Sequence of chain 1.B:
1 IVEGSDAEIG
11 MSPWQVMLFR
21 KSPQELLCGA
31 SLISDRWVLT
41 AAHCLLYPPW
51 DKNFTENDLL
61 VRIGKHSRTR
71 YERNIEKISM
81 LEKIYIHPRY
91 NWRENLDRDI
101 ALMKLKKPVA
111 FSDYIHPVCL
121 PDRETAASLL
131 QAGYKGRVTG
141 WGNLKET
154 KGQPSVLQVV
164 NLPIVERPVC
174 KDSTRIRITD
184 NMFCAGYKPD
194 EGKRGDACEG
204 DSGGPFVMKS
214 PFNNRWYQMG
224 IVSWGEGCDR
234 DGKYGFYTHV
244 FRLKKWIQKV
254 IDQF

Binding-site contacts:
Ligand atom N12 contacts residue GLY228 of chain 1.B at 2.7 Å (h-bond).
Ligand atom O14 contacts residue GLY228 of chain 1.B at 3.3 Å (h-bond).
Ligand atom C24 contacts residue GLU94 of chain 1.B at 3.5 Å.
Ligand atom C7C contacts residue TYR47 of chain 1.B at 3.7 Å (hydrophobic).
Ligand atom N5 contacts residue SER205 of chain 1.B at 3.4 Å (h-bond).
Ligand atom C4 contacts residue SER205 of chain 1.B at 3.4 Å.
Ligand atom C7B contacts residue TYR47 of chain 1.B at 3.3 Å (hydrophobic).
Ligand atom C13 contacts residue GLY228 of chain 1.B at 3.6 Å.
Ligand atom C3 contacts residue SER205 of chain 1.B at 3.0 Å.
Ligand atom C23 contacts residue ASN95 of chain 1.B at 3.7 Å.
Ligand atom C1 contacts residue CYS201 of chain 1.B at 3.2 Å (hydrophobic).
Ligand atom N5 contacts residue TRP227 of chain 1.B at 3.8 Å.
Ligand atom O14 contacts residue GLY230 of chain 1.B at 3.3 Å (h-bond).
Ligand atom C9 contacts residue GLY228 of chain 1.B at 3.8 Å.
Ligand atom O9 contacts residue TRP227 of chain 1.B at 3.1 Å.
Ligand atom C10 contacts residue GLY228 of chain 1.B at 3.6 Å.
Ligand atom O9 contacts residue GLY228 of chain 1.B at 2.8 Å (h-bond).
Ligand atom B contacts residue GLU202 of chain 1.B at 3.6 Å.
Ligand atom C22 contacts residue TRP227 of chain 1.B at 3.5 Å (hydrophobic).
Ligand atom C36 contacts residue ILE179 of chain 1.B at 3.7 Å (hydrophobic).
Ligand atom B contacts residue SER205 of chain 1.B at 3.3 Å.
Ligand atom N5 contacts residue SER226 of chain 1.B at 3.2 Å (h-bond).
Ligand atom C2 contacts residue TRP227 of chain 1.B at 3.6 Å (hydrophobic).
Ligand atom C25 contacts residue TYR47 of chain 1.B at 3.7 Å (hydrophobic).
Ligand atom C1 contacts residue SER205 of chain 1.B at 3.5 Å.
Ligand atom C15 contacts residue GLY230 of chain 1.B at 3.7 Å.
Ligand atom C35 contacts residue GLU229 of chain 1.B at 3.1 Å.
Ligand atom O1B contacts residue GLU202 of chain 1.B at 3.7 Å.
Ligand atom O1B contacts residue SER205 of chain 1.B at 2.9 Å (h-bond).
Ligand atom C7A contacts residue HIS43 of chain 1.B at 3.4 Å.
Ligand atom C2 contacts residue GLY228 of chain 1.B at 3.9 Å.
Ligand atom C24 contacts residue ASN95 of chain 1.B at 3.8 Å.
Ligand atom C36 contacts residue GLU229 of chain 1.B at 3.3 Å.
Ligand atom C7B contacts residue TRP50 of chain 1.B at 3.7 Å (hydrophobic).
Ligand atom C7 contacts residue SER226 of chain 1.B at 3.7 Å.
Ligand atom C9 contacts residue TRP227 of chain 1.B at 3.8 Å (hydrophobic).
Ligand atom C2 contacts residue VAL225 of chain 1.B at 3.8 Å (hydrophobic).
Ligand atom O14 contacts residue GLU229 of chain 1.B at 3.6 Å.
Ligand atom O1A contacts residue GLU202 of chain 1.B at 2.9 Å (salt-bridge).
Ligand atom C6 contacts residue SER226 of chain 1.B at 3.8 Å.

This protein binds this small molecule.
Small molecule (SMILES): CC(C)[C@H](NC(=O)c1cccn1C(=O)[C@H](NC(=O)OCc1ccccc1)C(c1ccccc1)c1ccccc1)B(O)O